Sequence of chain 1.E:
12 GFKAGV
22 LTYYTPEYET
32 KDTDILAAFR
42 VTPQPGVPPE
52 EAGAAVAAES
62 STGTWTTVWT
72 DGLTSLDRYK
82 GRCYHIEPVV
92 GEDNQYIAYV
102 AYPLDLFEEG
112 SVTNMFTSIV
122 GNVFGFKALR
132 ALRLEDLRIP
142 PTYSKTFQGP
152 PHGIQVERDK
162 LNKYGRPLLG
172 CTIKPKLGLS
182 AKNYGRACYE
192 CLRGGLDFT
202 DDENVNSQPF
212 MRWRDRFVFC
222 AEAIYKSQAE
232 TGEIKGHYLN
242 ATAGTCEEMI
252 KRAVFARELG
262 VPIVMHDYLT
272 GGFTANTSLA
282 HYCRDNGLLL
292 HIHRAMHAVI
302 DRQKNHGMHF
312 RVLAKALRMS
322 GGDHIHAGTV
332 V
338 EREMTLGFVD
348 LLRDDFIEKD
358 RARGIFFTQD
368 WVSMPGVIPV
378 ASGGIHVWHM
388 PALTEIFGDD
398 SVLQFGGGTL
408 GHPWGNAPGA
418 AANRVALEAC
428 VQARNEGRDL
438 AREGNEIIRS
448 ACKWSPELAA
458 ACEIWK

Binding-site contacts:
Ligand atom O1A contacts residue LYS175 of chain 1.E at 3.0 Å (salt-bridge).
Ligand atom O2 contacts residue GLU204 of chain 1.E at 3.2 Å (salt-bridge).
Ligand atom O2P contacts residue HIS298 of chain 1.E at 4.1 Å.
Ligand atom C1 contacts residue ASP203 of chain 1.E at 4.1 Å.
Ligand atom C1 contacts residue KCX201 of chain 1.E at 3.8 Å.
Ligand atom O3P contacts residue HIS298 of chain 1.E at 3.6 Å.
Ligand atom C4 contacts residue ASN123 of chain 1.G at 3.2 Å.
Ligand atom O5 contacts residue SER379 of chain 1.E at 2.5 Å (h-bond).
Ligand atom O4 contacts residue ASN123 of chain 1.G at 2.7 Å (h-bond).
Ligand atom O1A contacts residue THR173 of chain 1.E at 3.8 Å.
Ligand atom C1 contacts residue LYS175 of chain 1.E at 3.2 Å.
Ligand atom C1 contacts residue MG1 of chain 1.U at 2.8 Å.
Ligand atom O1A contacts residue ASP203 of chain 1.E at 2.9 Å (salt-bridge).
Ligand atom C6 contacts residue SER379 of chain 1.E at 3.5 Å.
Ligand atom O6 contacts residue ASN123 of chain 1.G at 3.7 Å.
Ligand atom C3 contacts residue MG1 of chain 1.U at 3.9 Å.
Ligand atom P contacts residue ARG295 of chain 1.E at 3.6 Å.
Ligand atom O2 contacts residue HIS294 of chain 1.E at 3.5 Å (h-bond).
Ligand atom C5 contacts residue GLY380 of chain 1.E at 4.0 Å.
Ligand atom P contacts residue HIS298 of chain 1.E at 3.6 Å.
Ligand atom O1P contacts residue HIS298 of chain 1.E at 2.8 Å (h-bond).
Ligand atom O1A contacts residue MG1 of chain 1.U at 2.1 Å.
Ligand atom O5 contacts residue HIS327 of chain 1.E at 3.9 Å.
Ligand atom C5 contacts residue SER379 of chain 1.E at 3.2 Å.
Ligand atom O5 contacts residue KCX201 of chain 1.E at 4.1 Å.
Ligand atom O1 contacts residue LYS175 of chain 1.E at 2.8 Å (salt-bridge).
Ligand atom C2 contacts residue MG1 of chain 1.U at 3.0 Å.
Ligand atom O2 contacts residue MG1 of chain 1.U at 2.1 Å.
Ligand atom C3 contacts residue ASN123 of chain 1.G at 4.1 Å.
Ligand atom O1 contacts residue MG1 of chain 1.U at 4.0 Å.
Ligand atom O2P contacts residue GLY329 of chain 1.E at 4.0 Å.
Ligand atom O3 contacts residue MG1 of chain 1.U at 3.7 Å.
Ligand atom O1A contacts residue KCX201 of chain 1.E at 3.3 Å (h-bond).
Ligand atom O2 contacts residue ASP203 of chain 1.E at 4.1 Å.
Ligand atom O2P contacts residue ARG295 of chain 1.E at 2.8 Å (salt-bridge).
Ligand atom O3 contacts residue ASN123 of chain 1.G at 3.6 Å.
Ligand atom C1 contacts residue THR173 of chain 1.E at 4.0 Å.
Ligand atom O3P contacts residue ARG295 of chain 1.E at 2.9 Å (salt-bridge).
Ligand atom C2 contacts residue KCX201 of chain 1.E at 3.4 Å.
Ligand atom O2 contacts residue KCX201 of chain 1.E at 2.6 Å (h-bond).

This small molecule binds to this protein.
Small molecule (SMILES): O=C(O)[C@H](O)[C@@H](O)[C@H](O)[C@H](O)COP(=O)(O)O

Sequence of chain 1.G:
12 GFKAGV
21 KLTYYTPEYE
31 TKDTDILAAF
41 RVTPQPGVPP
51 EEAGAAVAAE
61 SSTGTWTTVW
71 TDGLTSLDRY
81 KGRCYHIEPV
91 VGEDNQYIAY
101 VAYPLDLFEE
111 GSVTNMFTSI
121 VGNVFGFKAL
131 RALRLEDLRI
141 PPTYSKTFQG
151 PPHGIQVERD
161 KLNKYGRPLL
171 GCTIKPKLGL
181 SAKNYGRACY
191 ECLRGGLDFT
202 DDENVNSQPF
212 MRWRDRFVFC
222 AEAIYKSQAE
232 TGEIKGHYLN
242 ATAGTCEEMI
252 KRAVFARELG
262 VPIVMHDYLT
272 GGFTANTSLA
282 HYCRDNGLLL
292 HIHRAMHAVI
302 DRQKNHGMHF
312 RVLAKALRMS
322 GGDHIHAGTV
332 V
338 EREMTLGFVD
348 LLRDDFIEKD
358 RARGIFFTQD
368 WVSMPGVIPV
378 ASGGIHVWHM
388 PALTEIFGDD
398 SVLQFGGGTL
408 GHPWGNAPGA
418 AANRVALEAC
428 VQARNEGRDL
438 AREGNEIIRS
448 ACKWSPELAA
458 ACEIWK